Binding-site contacts:
Ligand atom C1 contacts residue ASN169 of chain 2.C at 1.4 Å.
Ligand atom O5 contacts residue THR171 of chain 2.C at 4.5 Å.
Ligand atom C8 contacts residue ASN169 of chain 2.C at 4.2 Å.
Ligand atom C5 contacts residue MET167 of chain 2.C at 4.4 Å (hydrophobic).
Ligand atom C6 contacts residue GLU185 of chain 2.C at 3.4 Å.
Ligand atom C5 contacts residue ASN169 of chain 2.C at 3.6 Å.
Ligand atom C2 contacts residue THR171 of chain 2.C at 3.6 Å.
Ligand atom C3 contacts residue ASN169 of chain 2.C at 3.7 Å.
Ligand atom O7 contacts residue ASN169 of chain 2.C at 2.8 Å (h-bond).
Ligand atom O5 contacts residue ASN169 of chain 2.C at 2.3 Å (h-bond).
Ligand atom N2 contacts residue THR171 of chain 2.C at 3.1 Å (h-bond).
Ligand atom C7 contacts residue ASN169 of chain 2.C at 3.1 Å.
Ligand atom C1 contacts residue THR171 of chain 2.C at 3.5 Å.
Ligand atom C7 contacts residue THR171 of chain 2.C at 4.0 Å.
Ligand atom C2 contacts residue ASN169 of chain 2.C at 2.4 Å.
Ligand atom O6 contacts residue ASN169 of chain 2.C at 4.5 Å.
Ligand atom O5 contacts residue GLU185 of chain 2.C at 3.9 Å.
Ligand atom C4 contacts residue ASN169 of chain 2.C at 4.1 Å.
Ligand atom N2 contacts residue ASN169 of chain 2.C at 3.0 Å (h-bond).
Ligand atom C8 contacts residue THR171 of chain 2.C at 4.3 Å.
Ligand atom C5 contacts residue GLU185 of chain 2.C at 4.3 Å.
Ligand atom C3 contacts residue THR171 of chain 2.C at 3.7 Å.
Ligand atom O6 contacts residue GLU185 of chain 2.C at 2.9 Å (salt-bridge).

Sequence of chain 2.C:
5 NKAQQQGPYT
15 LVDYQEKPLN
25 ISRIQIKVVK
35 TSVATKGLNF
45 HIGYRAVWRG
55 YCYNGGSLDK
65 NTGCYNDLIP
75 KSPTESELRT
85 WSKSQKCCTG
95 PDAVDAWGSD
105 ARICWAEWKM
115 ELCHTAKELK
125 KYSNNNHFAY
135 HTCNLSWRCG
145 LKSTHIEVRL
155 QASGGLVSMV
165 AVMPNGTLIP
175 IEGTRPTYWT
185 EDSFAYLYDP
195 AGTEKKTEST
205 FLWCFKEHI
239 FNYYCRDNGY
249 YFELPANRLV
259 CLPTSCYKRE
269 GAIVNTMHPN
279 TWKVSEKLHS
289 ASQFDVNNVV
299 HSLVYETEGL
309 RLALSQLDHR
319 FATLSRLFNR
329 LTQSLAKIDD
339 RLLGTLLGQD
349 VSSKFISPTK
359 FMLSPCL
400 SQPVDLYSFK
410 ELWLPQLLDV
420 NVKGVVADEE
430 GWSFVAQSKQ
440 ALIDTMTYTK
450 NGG

This protein binds this small molecule.
Small molecule (SMILES): CC(=O)N[C@@H]1[C@@H](O)[C@H](O)[C@@H](CO)O[C@H]1O